This small molecule binds to this protein.
Small molecule (SMILES): Nc1ncnc2c1ncn2[C@@H]1O[C@H](COP(=O)(O)O)[C@@H](OP(=O)(O)O)[C@H]1O

Sequence of chain 1.B:
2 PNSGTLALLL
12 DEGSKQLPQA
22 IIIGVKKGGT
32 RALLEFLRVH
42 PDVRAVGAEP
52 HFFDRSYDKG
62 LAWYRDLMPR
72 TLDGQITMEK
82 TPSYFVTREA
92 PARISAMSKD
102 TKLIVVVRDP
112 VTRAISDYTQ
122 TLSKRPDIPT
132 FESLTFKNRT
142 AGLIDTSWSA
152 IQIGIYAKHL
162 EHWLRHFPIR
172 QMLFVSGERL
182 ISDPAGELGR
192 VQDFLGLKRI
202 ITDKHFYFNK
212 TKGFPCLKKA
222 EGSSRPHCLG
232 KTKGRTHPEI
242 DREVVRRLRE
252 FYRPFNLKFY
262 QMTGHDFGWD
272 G

Binding-site contacts:
Ligand atom P2 contacts residue LYS28 of chain 1.B at 3.7 Å.
Ligand atom O2P contacts residue ARG109 of chain 1.B at 3.2 Å (salt-bridge).
Ligand atom O5' contacts residue LYS28 of chain 1.B at 3.4 Å.
Ligand atom O5' contacts residue GLY30 of chain 1.B at 3.1 Å (h-bond).
Ligand atom O6P contacts residue LYS234 of chain 1.B at 3.3 Å (salt-bridge).
Ligand atom C5 contacts residue PHE215 of chain 1.B at 3.6 Å (hydrophobic).
Ligand atom P1 contacts residue SER117 of chain 1.B at 3.6 Å.
Ligand atom C4 contacts residue PHE215 of chain 1.B at 3.6 Å (hydrophobic).
Ligand atom C2 contacts residue LYS234 of chain 1.B at 3.6 Å.
Ligand atom O5P contacts residue ARG32 of chain 1.B at 3.2 Å (salt-bridge).
Ligand atom O4P contacts residue THR31 of chain 1.B at 2.6 Å (h-bond).
Ligand atom O4P contacts residue GLY29 of chain 1.B at 3.5 Å (h-bond).
Ligand atom C2 contacts residue PHE215 of chain 1.B at 3.7 Å (hydrophobic).
Ligand atom N6 contacts residue PRO216 of chain 1.B at 2.9 Å (h-bond).
Ligand atom O2' contacts residue PHE215 of chain 1.B at 3.7 Å.
Ligand atom C8 contacts residue ILE182 of chain 1.B at 3.4 Å (hydrophobic).
Ligand atom O5P contacts residue THR31 of chain 1.B at 3.6 Å.
Ligand atom N3 contacts residue PHE215 of chain 1.B at 3.7 Å.
Ligand atom C2 contacts residue LEU230 of chain 1.B at 3.6 Å (hydrophobic).
Ligand atom O6P contacts residue LYS28 of chain 1.B at 2.8 Å (salt-bridge).
Ligand atom N7 contacts residue ILE182 of chain 1.B at 3.7 Å.
Ligand atom C6 contacts residue PHE215 of chain 1.B at 3.7 Å (hydrophobic).
Ligand atom N1 contacts residue LEU230 of chain 1.B at 3.6 Å.
Ligand atom O4' contacts residue GLY30 of chain 1.B at 3.4 Å.
Ligand atom C5' contacts residue LYS28 of chain 1.B at 3.7 Å.
Ligand atom N1 contacts residue PHE215 of chain 1.B at 3.4 Å.
Ligand atom O3P contacts residue ARG236 of chain 1.B at 2.9 Å (salt-bridge).
Ligand atom O2P contacts residue SER117 of chain 1.B at 2.7 Å (h-bond).
Ligand atom O3' contacts residue ARG109 of chain 1.B at 3.0 Å (salt-bridge).
Ligand atom P2 contacts residue THR31 of chain 1.B at 3.6 Å.
Ligand atom O4P contacts residue LYS28 of chain 1.B at 3.4 Å (salt-bridge).
Ligand atom O4P contacts residue GLY30 of chain 1.B at 3.1 Å (h-bond).
Ligand atom O2P contacts residue HIS238 of chain 1.B at 2.6 Å (h-bond).
Ligand atom O3' contacts residue SER117 of chain 1.B at 3.6 Å.
Ligand atom N7 contacts residue ALA33 of chain 1.B at 3.5 Å.
Ligand atom P2 contacts residue LYS234 of chain 1.B at 3.5 Å.
Ligand atom O3P contacts residue GLY235 of chain 1.B at 3.0 Å (h-bond).
Ligand atom O5P contacts residue LYS234 of chain 1.B at 2.7 Å (salt-bridge).
Ligand atom O1P contacts residue ARG236 of chain 1.B at 3.7 Å.
Ligand atom O1P contacts residue GLY235 of chain 1.B at 3.1 Å.